Sequence of chain 1.Q:
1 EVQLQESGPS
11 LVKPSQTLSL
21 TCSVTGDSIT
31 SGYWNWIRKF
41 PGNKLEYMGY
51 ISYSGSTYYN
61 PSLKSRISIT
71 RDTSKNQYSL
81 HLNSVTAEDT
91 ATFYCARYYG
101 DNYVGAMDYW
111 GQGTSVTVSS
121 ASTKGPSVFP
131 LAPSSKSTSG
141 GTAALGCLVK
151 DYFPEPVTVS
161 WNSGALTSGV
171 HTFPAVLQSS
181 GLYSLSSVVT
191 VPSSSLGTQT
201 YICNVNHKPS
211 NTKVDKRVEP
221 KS

A protein and the small-molecule ligand that binds it are described below.
Small molecule (SMILES): CCC(=O)N(c1ccccc1)C1CCN(CCc2ccccc2)CC1

Sequence of chain 1.R:
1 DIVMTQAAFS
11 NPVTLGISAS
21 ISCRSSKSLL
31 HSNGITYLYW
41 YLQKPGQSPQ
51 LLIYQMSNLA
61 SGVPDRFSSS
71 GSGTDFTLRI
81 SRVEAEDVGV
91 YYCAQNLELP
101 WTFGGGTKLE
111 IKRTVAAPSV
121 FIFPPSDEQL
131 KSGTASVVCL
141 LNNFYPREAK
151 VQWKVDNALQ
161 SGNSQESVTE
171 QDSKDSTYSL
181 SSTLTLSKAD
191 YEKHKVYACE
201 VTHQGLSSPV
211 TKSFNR

Binding-site contacts:
Ligand atom C15 contacts residue HIS31 of chain 1.R at 3.5 Å.
Ligand atom C04 contacts residue TYR47 of chain 1.Q at 3.7 Å (hydrophobic).
Ligand atom C08 contacts residue ASN102 of chain 1.Q at 3.1 Å.
Ligand atom C23 contacts residue TYR33 of chain 1.Q at 3.2 Å (hydrophobic).
Ligand atom C04 contacts residue ASN35 of chain 1.Q at 3.3 Å.
Ligand atom C04 contacts residue TYR98 of chain 1.Q at 3.8 Å (hydrophobic).
Ligand atom C12 contacts residue TYR37 of chain 1.R at 3.7 Å (hydrophobic).
Ligand atom O01 contacts residue LEU99 of chain 1.R at 3.7 Å.
Ligand atom C11 contacts residue ASN102 of chain 1.Q at 3.1 Å.
Ligand atom C10 contacts residue ASN102 of chain 1.Q at 3.3 Å.
Ligand atom C17 contacts residue TYR103 of chain 1.Q at 3.8 Å (hydrophobic).
Ligand atom C24 contacts residue ASN102 of chain 1.Q at 3.7 Å.
Ligand atom C03 contacts residue TYR98 of chain 1.Q at 3.8 Å (hydrophobic).
Ligand atom C12 contacts residue ASN96 of chain 1.R at 3.5 Å.
Ligand atom C12 contacts residue ASN102 of chain 1.Q at 3.4 Å.
Ligand atom O01 contacts residue TYR98 of chain 1.Q at 3.8 Å.
Ligand atom C19 contacts residue ASN102 of chain 1.Q at 3.2 Å.
Ligand atom C07 contacts residue ASN102 of chain 1.Q at 3.6 Å.
Ligand atom C14 contacts residue ASN102 of chain 1.Q at 3.5 Å.
Ligand atom C25 contacts residue ASN102 of chain 1.Q at 3.8 Å.
Ligand atom N09 contacts residue ASN102 of chain 1.Q at 2.8 Å (h-bond).
Ligand atom C22 contacts residue TYR50 of chain 1.Q at 3.5 Å (hydrophobic).
Ligand atom N09 contacts residue ASN96 of chain 1.R at 3.7 Å.
Ligand atom C24 contacts residue TYR33 of chain 1.Q at 3.4 Å (hydrophobic).
Ligand atom C08 contacts residue ASN96 of chain 1.R at 3.4 Å.
Ligand atom C16 contacts residue ASN33 of chain 1.R at 3.5 Å.
Ligand atom C25 contacts residue ASP101 of chain 1.Q at 3.7 Å.
Ligand atom C07 contacts residue ASN96 of chain 1.R at 3.3 Å.
Ligand atom C07 contacts residue TYR98 of chain 1.Q at 3.5 Å (hydrophobic).
Ligand atom C10 contacts residue ASN96 of chain 1.R at 3.4 Å.
Ligand atom O01 contacts residue TRP101 of chain 1.R at 2.8 Å (h-bond).
Ligand atom O01 contacts residue ASN96 of chain 1.R at 3.1 Å (h-bond).
Ligand atom C12 contacts residue LEU97 of chain 1.R at 3.7 Å (hydrophobic).
Ligand atom C04 contacts residue TRP101 of chain 1.R at 3.7 Å (hydrophobic).
Ligand atom C18 contacts residue ASN102 of chain 1.Q at 3.3 Å.
Ligand atom C16 contacts residue HIS31 of chain 1.R at 3.5 Å.
Ligand atom C16 contacts residue TYR37 of chain 1.R at 3.5 Å (hydrophobic).
Ligand atom C13 contacts residue LEU97 of chain 1.R at 3.4 Å (hydrophobic).
Ligand atom C06 contacts residue ASN96 of chain 1.R at 3.6 Å.
Ligand atom C15 contacts residue TYR37 of chain 1.R at 3.4 Å (hydrophobic).